Binding-site contacts:
Ligand atom C8 contacts residue ILE1129 of chain 1.A at 4.4 Å (hydrophobic).
Ligand atom C8 contacts residue ASN1131 of chain 1.A at 4.4 Å.
Ligand atom C4 contacts residue ASN1131 of chain 1.A at 4.2 Å.
Ligand atom C3 contacts residue ASN1131 of chain 1.A at 3.8 Å.
Ligand atom N2 contacts residue ASN1131 of chain 1.A at 2.9 Å (h-bond).
Ligand atom C5 contacts residue ASN1131 of chain 1.A at 3.7 Å.
Ligand atom C7 contacts residue ASN1131 of chain 1.A at 3.2 Å.
Ligand atom C2 contacts residue ASN1131 of chain 1.A at 2.4 Å.
Ligand atom C1 contacts residue ASN1131 of chain 1.A at 1.4 Å.
Ligand atom O7 contacts residue ASN1131 of chain 1.A at 3.2 Å (h-bond).
Ligand atom O5 contacts residue ASN1131 of chain 1.A at 2.4 Å (h-bond).

The small molecule below binds the protein below.
Small molecule (SMILES): CC(=O)N[C@@H]1[C@@H](O)[C@H](O)[C@@H](CO)O[C@H]1O

Sequence of chain 1.A:
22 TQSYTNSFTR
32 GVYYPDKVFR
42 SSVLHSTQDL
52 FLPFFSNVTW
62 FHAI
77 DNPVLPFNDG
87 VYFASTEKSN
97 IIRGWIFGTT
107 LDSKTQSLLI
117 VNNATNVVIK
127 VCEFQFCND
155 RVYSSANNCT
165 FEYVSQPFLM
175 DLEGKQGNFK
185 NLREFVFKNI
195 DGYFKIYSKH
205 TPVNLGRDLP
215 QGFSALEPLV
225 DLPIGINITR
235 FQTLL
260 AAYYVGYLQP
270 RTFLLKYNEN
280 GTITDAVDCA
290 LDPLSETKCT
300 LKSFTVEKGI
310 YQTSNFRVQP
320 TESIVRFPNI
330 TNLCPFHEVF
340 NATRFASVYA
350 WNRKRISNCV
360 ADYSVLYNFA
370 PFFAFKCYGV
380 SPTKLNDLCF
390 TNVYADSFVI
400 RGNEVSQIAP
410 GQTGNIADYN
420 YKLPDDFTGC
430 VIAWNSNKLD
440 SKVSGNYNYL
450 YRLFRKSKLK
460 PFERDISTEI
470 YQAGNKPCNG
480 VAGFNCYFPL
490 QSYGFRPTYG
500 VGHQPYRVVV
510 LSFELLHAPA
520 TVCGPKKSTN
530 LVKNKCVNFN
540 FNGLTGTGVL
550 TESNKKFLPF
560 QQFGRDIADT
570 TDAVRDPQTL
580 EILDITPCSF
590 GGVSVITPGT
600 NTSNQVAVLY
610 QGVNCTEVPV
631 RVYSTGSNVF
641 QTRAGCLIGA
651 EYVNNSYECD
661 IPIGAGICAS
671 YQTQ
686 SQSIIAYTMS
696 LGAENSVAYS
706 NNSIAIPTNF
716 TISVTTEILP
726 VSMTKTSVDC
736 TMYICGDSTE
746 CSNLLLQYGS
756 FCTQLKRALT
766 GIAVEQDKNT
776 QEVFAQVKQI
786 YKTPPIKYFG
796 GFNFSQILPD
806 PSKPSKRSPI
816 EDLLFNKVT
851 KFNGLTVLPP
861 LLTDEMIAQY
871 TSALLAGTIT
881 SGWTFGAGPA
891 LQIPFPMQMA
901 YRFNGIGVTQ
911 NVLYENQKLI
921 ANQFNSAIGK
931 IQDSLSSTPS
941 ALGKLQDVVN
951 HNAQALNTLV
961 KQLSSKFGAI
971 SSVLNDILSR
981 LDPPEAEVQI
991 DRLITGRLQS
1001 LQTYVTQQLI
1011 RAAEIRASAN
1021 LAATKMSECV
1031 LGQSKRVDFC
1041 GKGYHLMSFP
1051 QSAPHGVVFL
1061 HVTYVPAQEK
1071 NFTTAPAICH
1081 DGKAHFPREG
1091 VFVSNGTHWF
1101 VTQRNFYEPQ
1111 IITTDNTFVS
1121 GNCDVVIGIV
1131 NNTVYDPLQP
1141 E